Binding-site contacts:
Ligand atom C8 contacts residue ASN75 of chain 1.B at 3.3 Å.
Ligand atom N2 contacts residue THR77 of chain 1.B at 4.1 Å.
Ligand atom N2 contacts residue ASN75 of chain 1.B at 3.0 Å (h-bond).
Ligand atom O7 contacts residue ASN75 of chain 1.B at 3.4 Å (h-bond).
Ligand atom C1 contacts residue ASN75 of chain 1.B at 1.4 Å.
Ligand atom C4 contacts residue ASN75 of chain 1.B at 4.2 Å.
Ligand atom C7 contacts residue ASN75 of chain 1.B at 3.4 Å.
Ligand atom C1 contacts residue MET107 of chain 1.B at 4.4 Å (hydrophobic).
Ligand atom O5 contacts residue MET107 of chain 1.B at 3.7 Å.
Ligand atom O7 contacts residue HIS74 of chain 1.B at 4.0 Å.
Ligand atom C2 contacts residue ASN75 of chain 1.B at 2.5 Å.
Ligand atom C3 contacts residue ASN75 of chain 1.B at 3.8 Å.
Ligand atom O5 contacts residue ASN75 of chain 1.B at 2.3 Å (h-bond).
Ligand atom C1 contacts residue THR77 of chain 1.B at 4.1 Å.
Ligand atom C5 contacts residue ASN75 of chain 1.B at 3.6 Å.

A protein and the small-molecule ligand that binds it are described below.
Small molecule (SMILES): CC(=O)N[C@@H]1[C@@H](O)[C@H](O)[C@@H](CO)O[C@H]1O

Sequence of chain 1.B:
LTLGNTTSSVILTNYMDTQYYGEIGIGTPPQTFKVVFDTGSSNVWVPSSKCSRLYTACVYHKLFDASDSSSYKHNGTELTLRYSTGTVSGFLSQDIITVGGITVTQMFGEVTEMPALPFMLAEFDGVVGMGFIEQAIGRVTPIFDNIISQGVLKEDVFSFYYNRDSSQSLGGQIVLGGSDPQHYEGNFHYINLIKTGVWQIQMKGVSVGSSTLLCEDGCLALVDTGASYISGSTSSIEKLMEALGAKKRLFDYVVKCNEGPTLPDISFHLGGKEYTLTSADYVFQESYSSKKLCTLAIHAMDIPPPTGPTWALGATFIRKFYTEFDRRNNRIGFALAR